Binding-site contacts:
Ligand atom O3D contacts residue GLN211 of chain 1.B at 3.2 Å.
Ligand atom C2' contacts residue SER128 of chain 1.B at 3.2 Å.
Ligand atom O4D contacts residue ILE250 of chain 1.B at 3.2 Å.
Ligand atom O2B contacts residue THR178 of chain 1.B at 3.2 Å (h-bond).
Ligand atom C4 contacts residue PHE206 of chain 1.B at 3.5 Å (hydrophobic).
Ligand atom O'P contacts residue ARG185 of chain 1.B at 3.0 Å (salt-bridge).
Ligand atom C5 contacts residue PHE206 of chain 1.B at 3.5 Å (hydrophobic).
Ligand atom O2A contacts residue ARG88 of chain 1.B at 2.8 Å (salt-bridge).
Ligand atom O3B contacts residue THR178 of chain 1.B at 3.5 Å (h-bond).
Ligand atom O2' contacts residue THR178 of chain 1.B at 3.3 Å (h-bond).
Ligand atom O'P contacts residue NAD1 of chain 1.H at 3.2 Å.
Ligand atom O2A contacts residue MET188 of chain 1.B at 3.5 Å.
Ligand atom O3' contacts residue THR178 of chain 1.B at 3.4 Å (h-bond).
Ligand atom C2 contacts residue PHE206 of chain 1.B at 3.5 Å (hydrophobic).
Ligand atom O3' contacts residue THR126 of chain 1.B at 3.1 Å (h-bond).
Ligand atom O1B contacts residue ARG88 of chain 1.B at 3.2 Å (salt-bridge).
Ligand atom C2D contacts residue GLU276 of chain 1.B at 3.3 Å.
Ligand atom O'Q contacts residue GLY86 of chain 1.B at 2.9 Å (h-bond).
Ligand atom O1A contacts residue ALA189 of chain 1.B at 3.2 Å.
Ligand atom O4 contacts residue ARG192 of chain 1.B at 2.7 Å (salt-bridge).
Ligand atom O2A contacts residue ALA189 of chain 1.B at 3.4 Å (h-bond).
Ligand atom O3' contacts residue SER127 of chain 1.B at 2.7 Å (h-bond).
Ligand atom O2D contacts residue GLU276 of chain 1.B at 2.5 Å (salt-bridge).
Ligand atom O4' contacts residue THR126 of chain 1.B at 2.6 Å (h-bond).
Ligand atom O4D contacts residue ALA189 of chain 1.B at 3.4 Å.
Ligand atom O4' contacts residue NAD1 of chain 1.H at 3.3 Å.
Ligand atom O'Q contacts residue ARG185 of chain 1.B at 3.5 Å (salt-bridge).
Ligand atom O3' contacts residue NAD1 of chain 1.H at 3.4 Å.
Ligand atom O4 contacts residue THR204 of chain 1.B at 2.9 Å (h-bond).
Ligand atom O3' contacts residue TYR176 of chain 1.B at 3.4 Å (h-bond).
Ligand atom O3A contacts residue THR178 of chain 1.B at 3.4 Å.
Ligand atom O2' contacts residue SER127 of chain 1.B at 3.2 Å (h-bond).
Ligand atom O2D contacts residue GLN211 of chain 1.B at 3.4 Å (h-bond).
Ligand atom N1 contacts residue PHE206 of chain 1.B at 3.5 Å.
Ligand atom N3 contacts residue THR204 of chain 1.B at 2.8 Å (h-bond).
Ligand atom O2B contacts residue ARG213 of chain 1.B at 2.7 Å (salt-bridge).
Ligand atom C4' contacts residue NAD1 of chain 1.H at 2.9 Å.
Ligand atom O2 contacts residue PHE206 of chain 1.B at 3.1 Å (h-bond).
Ligand atom O4' contacts residue TYR149 of chain 1.B at 3.1 Å (h-bond).
Ligand atom O3D contacts residue ARG213 of chain 1.B at 3.2 Å (salt-bridge).

The protein below binds the small molecule below.
Small molecule (SMILES): O=C(O)[C@H]1O[C@H](O[P](=O)(O)O[P](=O)(O)OC[C@H]2O[C@@H](n3ccc(=O)[nH]c3=O)[C@H](O)[C@@H]2O)[C@H](O)[C@@H](O)[C@H]1O

Sequence of chain 1.B:
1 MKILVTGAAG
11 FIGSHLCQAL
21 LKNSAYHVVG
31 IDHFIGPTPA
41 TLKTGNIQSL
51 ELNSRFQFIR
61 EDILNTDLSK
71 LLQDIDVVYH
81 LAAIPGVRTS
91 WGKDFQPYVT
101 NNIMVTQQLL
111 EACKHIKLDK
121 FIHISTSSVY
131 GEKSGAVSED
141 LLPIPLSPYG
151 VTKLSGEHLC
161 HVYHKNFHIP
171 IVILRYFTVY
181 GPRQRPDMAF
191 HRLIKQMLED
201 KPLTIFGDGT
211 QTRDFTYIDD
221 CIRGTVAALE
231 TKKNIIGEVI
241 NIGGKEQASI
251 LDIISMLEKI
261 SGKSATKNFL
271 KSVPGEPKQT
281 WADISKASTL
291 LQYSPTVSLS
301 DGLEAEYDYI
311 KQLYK